Sequence of chain 1.A:
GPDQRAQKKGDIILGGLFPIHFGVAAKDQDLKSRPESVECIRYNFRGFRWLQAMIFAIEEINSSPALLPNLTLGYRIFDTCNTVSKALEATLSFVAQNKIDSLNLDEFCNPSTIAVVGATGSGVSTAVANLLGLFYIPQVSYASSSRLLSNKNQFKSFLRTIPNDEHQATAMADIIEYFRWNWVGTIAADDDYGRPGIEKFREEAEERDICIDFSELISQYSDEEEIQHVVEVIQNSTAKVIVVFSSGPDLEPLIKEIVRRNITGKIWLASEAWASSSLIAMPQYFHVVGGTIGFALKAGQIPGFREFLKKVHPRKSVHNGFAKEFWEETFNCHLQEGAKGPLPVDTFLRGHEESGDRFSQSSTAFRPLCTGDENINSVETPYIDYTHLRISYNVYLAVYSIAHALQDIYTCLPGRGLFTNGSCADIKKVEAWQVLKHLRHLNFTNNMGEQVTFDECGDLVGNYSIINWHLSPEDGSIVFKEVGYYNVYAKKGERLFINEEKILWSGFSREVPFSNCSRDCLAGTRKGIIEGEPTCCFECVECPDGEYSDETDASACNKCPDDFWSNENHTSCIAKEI

Binding-site contacts:
Ligand atom C6 contacts residue LYS52 of chain 1.A at 3.2 Å.
Ligand atom C7 contacts residue ASN446 of chain 2.A at 3.4 Å.
Ligand atom O6 contacts residue LYS52 of chain 1.A at 4.5 Å.
Ligand atom C1 contacts residue ASN446 of chain 2.A at 1.4 Å.
Ligand atom O7 contacts residue ASN446 of chain 2.A at 4.0 Å.
Ligand atom O5 contacts residue LYS52 of chain 1.A at 4.4 Å.
Ligand atom N2 contacts residue ASN446 of chain 2.A at 2.8 Å (h-bond).
Ligand atom C5 contacts residue ASN446 of chain 2.A at 3.6 Å.
Ligand atom C1 contacts residue THR445 of chain 2.A at 4.1 Å.
Ligand atom C2 contacts residue ASN446 of chain 2.A at 2.4 Å.
Ligand atom C5 contacts residue LYS52 of chain 1.A at 3.5 Å.
Ligand atom C4 contacts residue ASN446 of chain 2.A at 4.2 Å.
Ligand atom O5 contacts residue ASN446 of chain 2.A at 2.4 Å (h-bond).
Ligand atom C8 contacts residue ASN446 of chain 2.A at 4.2 Å.
Ligand atom C3 contacts residue ASN446 of chain 2.A at 3.7 Å.

A protein and the small-molecule ligand that binds it are described below.
Small molecule (SMILES): CC(=O)N[C@@H]1[C@@H](O)[C@H](O)[C@@H](CO)O[C@H]1O

Sequence of chain 2.A:
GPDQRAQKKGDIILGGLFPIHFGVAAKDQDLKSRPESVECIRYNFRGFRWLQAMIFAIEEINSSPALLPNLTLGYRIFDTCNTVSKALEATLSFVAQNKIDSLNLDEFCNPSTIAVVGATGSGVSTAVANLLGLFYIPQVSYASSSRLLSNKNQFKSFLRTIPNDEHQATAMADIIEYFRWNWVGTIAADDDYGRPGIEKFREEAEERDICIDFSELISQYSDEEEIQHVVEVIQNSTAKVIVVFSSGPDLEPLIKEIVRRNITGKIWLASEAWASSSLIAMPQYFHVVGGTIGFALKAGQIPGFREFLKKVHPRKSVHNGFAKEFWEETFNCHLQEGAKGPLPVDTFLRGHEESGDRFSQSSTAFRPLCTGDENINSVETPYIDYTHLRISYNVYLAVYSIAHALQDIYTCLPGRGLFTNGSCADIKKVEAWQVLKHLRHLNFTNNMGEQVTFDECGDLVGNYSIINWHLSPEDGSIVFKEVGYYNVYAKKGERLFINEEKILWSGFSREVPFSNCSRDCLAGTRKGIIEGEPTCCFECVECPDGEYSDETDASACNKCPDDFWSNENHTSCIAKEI